Sequence of chain 1.C:
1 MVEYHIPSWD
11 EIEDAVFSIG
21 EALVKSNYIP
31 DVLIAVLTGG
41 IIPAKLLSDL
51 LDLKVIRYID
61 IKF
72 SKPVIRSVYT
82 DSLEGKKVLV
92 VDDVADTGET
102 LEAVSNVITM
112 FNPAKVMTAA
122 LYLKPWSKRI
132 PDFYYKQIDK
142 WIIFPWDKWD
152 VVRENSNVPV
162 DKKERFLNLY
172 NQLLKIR

Binding-site contacts:
Ligand atom N3 contacts residue TRP142 of chain 1.C at 3.5 Å.
Ligand atom O6 contacts residue ILE143 of chain 1.C at 2.9 Å (h-bond).
Ligand atom C5 contacts residue TRP142 of chain 1.C at 3.5 Å (hydrophobic).
Ligand atom N1 contacts residue ILE143 of chain 1.C at 2.7 Å (h-bond).
Ligand atom C5 contacts residue VAL95 of chain 1.C at 3.8 Å (hydrophobic).
Ligand atom O2 contacts residue TRP142 of chain 1.C at 3.8 Å.
Ligand atom O6 contacts residue LYS141 of chain 1.C at 3.9 Å.
Ligand atom C8 contacts residue ASP97 of chain 1.C at 3.4 Å.
Ligand atom O2 contacts residue ILE143 of chain 1.C at 3.0 Å (h-bond).
Ligand atom C6 contacts residue ILE143 of chain 1.C at 3.7 Å (hydrophobic).
Ligand atom C5' contacts residue SO41 of chain 1.P at 3.7 Å.
Ligand atom O2 contacts residue ASP148 of chain 1.C at 2.6 Å (salt-bridge).
Ligand atom C5 contacts residue LYS125 of chain 1.C at 3.9 Å.
Ligand atom C6 contacts residue TRP142 of chain 1.C at 3.5 Å (hydrophobic).
Ligand atom O2 contacts residue PHE145 of chain 1.C at 3.7 Å.
Ligand atom N7 contacts residue LYS125 of chain 1.C at 3.5 Å (salt-bridge).
Ligand atom N9 contacts residue VAL95 of chain 1.C at 4.0 Å.
Ligand atom N9 contacts residue TRP142 of chain 1.C at 3.8 Å.
Ligand atom O6 contacts residue TRP142 of chain 1.C at 3.5 Å.
Ligand atom N7 contacts residue TRP142 of chain 1.C at 3.6 Å.
Ligand atom N3 contacts residue VAL95 of chain 1.C at 4.0 Å.
Ligand atom C6 contacts residue LYS125 of chain 1.C at 3.8 Å.
Ligand atom O5' contacts residue ASP93 of chain 1.C at 3.9 Å.
Ligand atom O5' contacts residue ASP94 of chain 1.C at 2.7 Å (salt-bridge).
Ligand atom C4 contacts residue VAL95 of chain 1.C at 3.6 Å (hydrophobic).
Ligand atom C2 contacts residue ASP148 of chain 1.C at 3.8 Å.
Ligand atom O6 contacts residue LYS125 of chain 1.C at 2.8 Å (salt-bridge).
Ligand atom C2 contacts residue TRP142 of chain 1.C at 3.5 Å (hydrophobic).
Ligand atom O3' contacts residue SO41 of chain 1.P at 3.3 Å (h-bond).
Ligand atom N7 contacts residue VAL95 of chain 1.C at 4.1 Å.
Ligand atom O4' contacts residue VAL95 of chain 1.C at 3.9 Å.
Ligand atom C5' contacts residue ASP94 of chain 1.C at 3.6 Å.
Ligand atom C2 contacts residue ILE143 of chain 1.C at 3.3 Å (hydrophobic).
Ligand atom C8 contacts residue TRP142 of chain 1.C at 4.0 Å (hydrophobic).
Ligand atom O2' contacts residue PHE63 of chain 1.C at 4.1 Å.
Ligand atom C6 contacts residue VAL95 of chain 1.C at 4.2 Å (hydrophobic).
Ligand atom C4 contacts residue TRP142 of chain 1.C at 3.5 Å (hydrophobic).
Ligand atom O5' contacts residue SO41 of chain 1.P at 3.8 Å.
Ligand atom N7 contacts residue ASP97 of chain 1.C at 3.4 Å.
Ligand atom N1 contacts residue TRP142 of chain 1.C at 3.3 Å.

This small molecule binds to this protein.
Small molecule (SMILES): O=c1[nH]c(=O)c2ncn([C@@H]3O[C@H](CO)[C@@H](O)[C@H]3O)c2[nH]1